Sequence of chain 1.D:
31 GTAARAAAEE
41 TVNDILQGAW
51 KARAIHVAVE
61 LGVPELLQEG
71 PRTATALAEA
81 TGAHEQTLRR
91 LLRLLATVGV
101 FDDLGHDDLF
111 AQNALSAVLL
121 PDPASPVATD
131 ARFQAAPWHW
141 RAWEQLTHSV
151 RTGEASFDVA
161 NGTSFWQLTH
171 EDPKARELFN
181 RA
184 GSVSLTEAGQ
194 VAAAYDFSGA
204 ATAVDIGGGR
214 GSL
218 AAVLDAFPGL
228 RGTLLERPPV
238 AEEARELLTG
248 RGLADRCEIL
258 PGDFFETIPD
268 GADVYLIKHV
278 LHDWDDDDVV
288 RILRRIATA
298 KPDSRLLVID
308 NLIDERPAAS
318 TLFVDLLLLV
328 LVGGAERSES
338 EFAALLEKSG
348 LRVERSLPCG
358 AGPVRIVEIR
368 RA

Binding-site contacts:
Ligand atom C24 contacts residue HIS276 of chain 1.D at 3.1 Å.
Ligand atom O8 contacts residue HIS279 of chain 1.D at 2.7 Å (h-bond).
Ligand atom C24 contacts residue SAH1 of chain 1.M at 3.2 Å.
Ligand atom O8 contacts residue MSE183 of chain 1.D at 3.5 Å.
Ligand atom C6 contacts residue MSE183 of chain 1.D at 3.9 Å.
Ligand atom O7 contacts residue ASP280 of chain 1.D at 2.5 Å (salt-bridge).
Ligand atom O5 contacts residue LEU328 of chain 1.D at 3.3 Å.
Ligand atom N2 contacts residue MSE183 of chain 1.D at 3.5 Å.
Ligand atom C7 contacts residue ASP280 of chain 1.D at 3.6 Å.
Ligand atom C3 contacts residue ASP130 of chain 1.D at 3.6 Å.
Ligand atom N12 contacts residue HIS276 of chain 1.D at 3.3 Å.
Ligand atom O5 contacts residue PHE133 of chain 1.D at 3.6 Å.
Ligand atom O11 contacts residue ASN308 of chain 1.D at 3.9 Å.
Ligand atom C25 contacts residue VAL321 of chain 1.D at 3.9 Å (hydrophobic).
Ligand atom C8 contacts residue MSE183 of chain 1.D at 3.1 Å.
Ligand atom C8 contacts residue HIS279 of chain 1.D at 3.4 Å.
Ligand atom O8 contacts residue HIS276 of chain 1.D at 3.6 Å.
Ligand atom C7 contacts residue MSE183 of chain 1.D at 3.5 Å.
Ligand atom C11 contacts residue ASN308 of chain 1.D at 3.7 Å.
Ligand atom C7 contacts residue HIS279 of chain 1.D at 3.7 Å.
Ligand atom N12 contacts residue HIS279 of chain 1.D at 3.8 Å.
Ligand atom N4 contacts residue LEU324 of chain 1.D at 3.7 Å.
Ligand atom C6 contacts residue PHE179 of chain 1.D at 3.8 Å (hydrophobic).
Ligand atom C2 contacts residue ASP130 of chain 1.D at 3.4 Å.
Ligand atom CM6 contacts residue PHE179 of chain 1.D at 3.5 Å (hydrophobic).
Ligand atom N2 contacts residue ALA182 of chain 1.D at 3.4 Å (h-bond).
Ligand atom C7 contacts residue LEU325 of chain 1.D at 3.9 Å (hydrophobic).
Ligand atom O11 contacts residue HIS276 of chain 1.D at 4.0 Å.
Ligand atom C11 contacts residue HIS276 of chain 1.D at 3.9 Å.
Ligand atom C24 contacts residue ASP280 of chain 1.D at 2.9 Å.
Ligand atom C4A contacts residue MSE183 of chain 1.D at 3.6 Å.
Ligand atom C24 contacts residue MSE183 of chain 1.D at 3.8 Å.
Ligand atom C10 contacts residue MSE183 of chain 1.D at 3.4 Å.
Ligand atom O7 contacts residue HIS276 of chain 1.D at 3.9 Å.
Ligand atom O10 contacts residue VAL186 of chain 1.D at 3.7 Å.
Ligand atom C8A contacts residue MSE183 of chain 1.D at 3.2 Å.
Ligand atom C9 contacts residue MSE183 of chain 1.D at 3.8 Å.
Ligand atom O7 contacts residue HIS279 of chain 1.D at 3.3 Å (h-bond).
Ligand atom N12 contacts residue ASN308 of chain 1.D at 2.8 Å (h-bond).
Ligand atom CM6 contacts residue ASP280 of chain 1.D at 4.0 Å.

This small molecule binds to this protein.
Small molecule (SMILES): COC1=C(C)C(=O)C2=C(C1=O)[C@@H](COC(N)=O)[C@@]1(OC)[C@H]3N[C@H]3CN21